This small molecule binds to this protein.
Small molecule (SMILES): CC(C)C[C@H](NC(=O)[C@@H]1CSCC(=O)N[C@H](Cc2ccccc2)C(=O)N[C@@H](C(C)C)C(=O)N[C@@H](Cc2ccc(O)cc2)C(=O)N[C@@H](CO)C(=O)N[C@@H](C)C(=O)N[C@@H](C(C)C)C(=O)N1)C(=O)N[C@@H](Cc1ccc(O)cc1)C(=O)N[C@@H](C)C=O

Sequence of chain 1.A:
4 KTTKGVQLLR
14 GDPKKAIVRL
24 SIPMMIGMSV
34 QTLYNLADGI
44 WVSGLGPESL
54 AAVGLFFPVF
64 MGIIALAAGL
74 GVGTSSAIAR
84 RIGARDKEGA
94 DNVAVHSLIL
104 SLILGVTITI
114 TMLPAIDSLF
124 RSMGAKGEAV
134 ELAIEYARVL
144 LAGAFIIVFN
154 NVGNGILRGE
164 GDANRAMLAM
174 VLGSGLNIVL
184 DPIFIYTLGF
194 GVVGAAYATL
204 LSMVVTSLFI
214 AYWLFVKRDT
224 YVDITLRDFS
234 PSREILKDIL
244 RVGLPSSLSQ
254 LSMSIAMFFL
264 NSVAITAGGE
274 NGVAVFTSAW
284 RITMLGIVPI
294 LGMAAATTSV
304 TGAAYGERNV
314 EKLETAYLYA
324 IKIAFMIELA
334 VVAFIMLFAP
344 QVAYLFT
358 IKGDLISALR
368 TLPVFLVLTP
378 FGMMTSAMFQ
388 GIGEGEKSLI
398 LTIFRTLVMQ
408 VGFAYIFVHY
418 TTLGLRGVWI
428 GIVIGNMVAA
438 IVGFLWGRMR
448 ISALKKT

Binding-site contacts:
Ligand atom CE2 contacts residue ASN157 of chain 1.A at 3.5 Å.
Ligand atom OH contacts residue THR209 of chain 1.A at 3.6 Å.
Ligand atom CG contacts residue GLN34 of chain 1.A at 3.7 Å.
Ligand atom CD2 contacts residue PHE60 of chain 1.A at 3.6 Å (hydrophobic).
Ligand atom N contacts residue GLN253 of chain 1.A at 3.6 Å (h-bond).
Ligand atom CE1 contacts residue PHE63 of chain 1.A at 3.7 Å (hydrophobic).
Ligand atom CG2 contacts residue GLN253 of chain 1.A at 2.5 Å.
Ligand atom O contacts residue MET64 of chain 1.A at 3.3 Å (h-bond).
Ligand atom CB contacts residue ASN38 of chain 1.A at 3.3 Å.
Ligand atom CZ contacts residue TYR37 of chain 1.A at 3.4 Å (hydrophobic).
Ligand atom CG contacts residue ASN38 of chain 1.A at 3.6 Å.
Ligand atom O contacts residue ALA71 of chain 1.A at 3.6 Å.
Ligand atom CG1 contacts residue MET206 of chain 1.A at 3.7 Å (hydrophobic).
Ligand atom CG1 contacts residue ILE150 of chain 1.A at 3.6 Å (hydrophobic).
Ligand atom CE2 contacts residue ASN153 of chain 1.A at 3.1 Å.
Ligand atom CA contacts residue GLN34 of chain 1.A at 3.6 Å.
Ligand atom CE1 contacts residue MET173 of chain 1.A at 3.6 Å (hydrophobic).
Ligand atom CB contacts residue GLN253 of chain 1.A at 3.3 Å.
Ligand atom OH contacts residue ASN153 of chain 1.A at 3.5 Å.
Ligand atom OH contacts residue THR280 of chain 1.A at 3.4 Å.
Ligand atom CE1 contacts residue GLN34 of chain 1.A at 3.3 Å.
Ligand atom CB contacts residue PHE60 of chain 1.A at 3.5 Å (hydrophobic).
Ligand atom CG1 contacts residue ASN154 of chain 1.A at 3.3 Å.
Ligand atom CA contacts residue ASN154 of chain 1.A at 3.2 Å.
Ligand atom CD2 contacts residue ASN154 of chain 1.A at 3.5 Å.
Ligand atom CD2 contacts residue MET64 of chain 1.A at 3.6 Å (hydrophobic).
Ligand atom CE2 contacts residue TYR37 of chain 1.A at 3.4 Å (hydrophobic).
Ligand atom O contacts residue ASN38 of chain 1.A at 3.3 Å.
Ligand atom CD1 contacts residue ASN38 of chain 1.A at 3.5 Å.
Ligand atom CD1 contacts residue GLN34 of chain 1.A at 2.6 Å.
Ligand atom N contacts residue GLN34 of chain 1.A at 3.2 Å (h-bond).
Ligand atom CD1 contacts residue MET173 of chain 1.A at 3.6 Å (hydrophobic).
Ligand atom O contacts residue ASN154 of chain 1.A at 3.3 Å (h-bond).
Ligand atom CG2 contacts residue MET256 of chain 1.A at 2.7 Å (hydrophobic).
Ligand atom O contacts residue ASN38 of chain 1.A at 3.5 Å (h-bond).
Ligand atom CA contacts residue ILE67 of chain 1.A at 3.6 Å (hydrophobic).
Ligand atom CD2 contacts residue TYR37 of chain 1.A at 3.5 Å (hydrophobic).
Ligand atom CE1 contacts residue TYR37 of chain 1.A at 3.7 Å (hydrophobic).
Ligand atom O contacts residue ILE67 of chain 1.A at 3.1 Å.
Ligand atom CG1 contacts residue ILE67 of chain 1.A at 3.6 Å (hydrophobic).